Sequence of chain 1.A:
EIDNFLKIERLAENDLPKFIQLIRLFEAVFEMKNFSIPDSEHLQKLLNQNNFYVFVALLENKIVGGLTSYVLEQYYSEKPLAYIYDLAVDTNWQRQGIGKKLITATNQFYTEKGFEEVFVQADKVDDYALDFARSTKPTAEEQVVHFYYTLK

Sequence of chain 1.B:
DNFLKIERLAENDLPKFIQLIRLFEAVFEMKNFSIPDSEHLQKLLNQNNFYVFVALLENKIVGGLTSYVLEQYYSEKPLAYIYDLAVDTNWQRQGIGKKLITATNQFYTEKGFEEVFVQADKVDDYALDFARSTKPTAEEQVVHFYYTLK

A small-molecule ligand and the protein it binds are described below.
Small molecule (SMILES): CN[C@@H]1[C@@H](O)[C@@H](O[C@@H]2[C@@H](O)[C@H](O[C@H]3OC(CN)=CC[C@H]3N)[C@@H](N)C[C@H]2N)OC[C@]1(C)O

Sequence of chain 1.D:
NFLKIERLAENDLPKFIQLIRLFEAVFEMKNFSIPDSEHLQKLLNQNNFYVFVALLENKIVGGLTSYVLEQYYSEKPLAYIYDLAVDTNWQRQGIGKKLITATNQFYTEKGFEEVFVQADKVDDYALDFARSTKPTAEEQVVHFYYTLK

Binding-site contacts:
Ligand atom N32 contacts residue ASP128 of chain 1.A at 2.7 Å (salt-bridge).
Ligand atom C21 contacts residue PHE35 of chain 1.A at 4.5 Å (hydrophobic).
Ligand atom O11 contacts residue ASP128 of chain 1.A at 3.6 Å.
Ligand atom C61 contacts residue ASP91 of chain 1.A at 2.6 Å.
Ligand atom N12 contacts residue HIS151 of chain 1.A at 3.7 Å.
Ligand atom C62 contacts residue GLU147 of chain 1.B at 4.2 Å.
Ligand atom C51 contacts residue PHE35 of chain 1.A at 4.2 Å (hydrophobic).
Ligand atom N12 contacts residue GLU147 of chain 1.B at 2.6 Å (salt-bridge).
Ligand atom C93 contacts residue LYS157 of chain 1.D at 3.9 Å.
Ligand atom O43 contacts residue GLU122 of chain 1.B at 4.3 Å.
Ligand atom O43 contacts residue GLU121 of chain 1.B at 3.8 Å.
Ligand atom N61 contacts residue TYR81 of chain 1.B at 3.6 Å (h-bond).
Ligand atom C31 contacts residue ASP128 of chain 1.A at 4.5 Å.
Ligand atom C12 contacts residue GLU147 of chain 1.B at 2.8 Å.
Ligand atom C13 contacts residue GLU122 of chain 1.B at 4.1 Å.
Ligand atom N61 contacts residue ASP91 of chain 1.A at 2.8 Å (salt-bridge).
Ligand atom C32 contacts residue GLU147 of chain 1.B at 4.0 Å.
Ligand atom C31 contacts residue PHE35 of chain 1.A at 4.0 Å (hydrophobic).
Ligand atom O23 contacts residue GLU122 of chain 1.B at 2.7 Å (salt-bridge).
Ligand atom N61 contacts residue PHE35 of chain 1.A at 4.1 Å.
Ligand atom C22 contacts residue ASP128 of chain 1.A at 4.2 Å.
Ligand atom C41 contacts residue PHE35 of chain 1.A at 3.5 Å (hydrophobic).
Ligand atom N33 contacts residue GLU122 of chain 1.B at 3.8 Å.
Ligand atom C22 contacts residue GLU147 of chain 1.B at 3.0 Å.
Ligand atom C61 contacts residue PHE35 of chain 1.A at 3.8 Å (hydrophobic).
Ligand atom C32 contacts residue ASP128 of chain 1.A at 3.5 Å.
Ligand atom O23 contacts residue TYR153 of chain 1.A at 3.6 Å.
Ligand atom C23 contacts residue GLU122 of chain 1.B at 3.0 Å.
Ligand atom N12 contacts residue TYR153 of chain 1.A at 4.2 Å.
Ligand atom C33 contacts residue GLU122 of chain 1.B at 3.9 Å.
Ligand atom C51 contacts residue ASP91 of chain 1.A at 4.0 Å.
Ligand atom C42 contacts residue ASP128 of chain 1.A at 4.2 Å.